This protein binds this small molecule.
Small molecule (SMILES): CC(=O)N[C@@H]1[C@@H](O)[C@H](O)[C@@H](CO)O[C@H]1O

Sequence of chain 1.C:
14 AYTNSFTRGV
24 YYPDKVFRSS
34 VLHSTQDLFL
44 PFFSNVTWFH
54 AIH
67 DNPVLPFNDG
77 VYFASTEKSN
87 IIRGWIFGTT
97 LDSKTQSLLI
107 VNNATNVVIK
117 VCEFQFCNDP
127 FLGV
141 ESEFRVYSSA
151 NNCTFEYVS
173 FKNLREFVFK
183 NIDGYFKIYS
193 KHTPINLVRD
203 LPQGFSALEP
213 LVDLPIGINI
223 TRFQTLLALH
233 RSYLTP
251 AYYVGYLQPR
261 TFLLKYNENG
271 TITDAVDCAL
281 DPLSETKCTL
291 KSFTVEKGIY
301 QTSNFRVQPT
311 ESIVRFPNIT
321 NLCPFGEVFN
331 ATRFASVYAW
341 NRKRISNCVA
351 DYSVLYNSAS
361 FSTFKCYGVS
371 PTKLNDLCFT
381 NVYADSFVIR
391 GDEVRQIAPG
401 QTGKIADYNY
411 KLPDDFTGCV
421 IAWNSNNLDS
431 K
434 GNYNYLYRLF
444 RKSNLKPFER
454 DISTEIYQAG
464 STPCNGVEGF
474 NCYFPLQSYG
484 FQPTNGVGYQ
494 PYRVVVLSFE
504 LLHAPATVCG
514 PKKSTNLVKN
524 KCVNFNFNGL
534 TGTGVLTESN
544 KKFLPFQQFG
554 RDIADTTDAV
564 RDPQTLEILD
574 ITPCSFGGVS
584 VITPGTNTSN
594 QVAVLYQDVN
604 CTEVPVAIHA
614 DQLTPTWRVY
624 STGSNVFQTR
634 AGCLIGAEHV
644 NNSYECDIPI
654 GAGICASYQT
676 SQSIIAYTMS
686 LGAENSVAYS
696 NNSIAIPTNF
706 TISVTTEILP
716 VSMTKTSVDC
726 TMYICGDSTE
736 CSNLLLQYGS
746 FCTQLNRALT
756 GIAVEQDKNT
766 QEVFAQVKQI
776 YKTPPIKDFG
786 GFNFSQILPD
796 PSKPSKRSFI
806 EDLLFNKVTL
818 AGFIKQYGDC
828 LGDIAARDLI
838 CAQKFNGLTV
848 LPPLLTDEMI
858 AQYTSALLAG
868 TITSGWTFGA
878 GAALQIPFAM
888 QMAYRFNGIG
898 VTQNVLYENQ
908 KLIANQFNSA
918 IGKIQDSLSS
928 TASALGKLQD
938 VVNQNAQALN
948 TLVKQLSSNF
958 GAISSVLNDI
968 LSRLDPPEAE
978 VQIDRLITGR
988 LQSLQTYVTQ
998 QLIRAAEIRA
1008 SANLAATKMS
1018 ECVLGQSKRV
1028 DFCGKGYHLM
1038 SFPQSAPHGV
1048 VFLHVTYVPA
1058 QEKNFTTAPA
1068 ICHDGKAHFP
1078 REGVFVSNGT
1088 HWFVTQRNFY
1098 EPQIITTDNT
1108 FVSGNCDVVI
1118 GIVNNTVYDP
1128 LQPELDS

Binding-site contacts:
Ligand atom N2 contacts residue ASN48 of chain 1.C at 2.9 Å (h-bond).
Ligand atom O5 contacts residue ASN48 of chain 1.C at 2.4 Å (h-bond).
Ligand atom C8 contacts residue ASN48 of chain 1.C at 4.5 Å.
Ligand atom C7 contacts residue PRO618 of chain 1.C at 4.1 Å (hydrophobic).
Ligand atom C5 contacts residue ASN48 of chain 1.C at 3.6 Å.
Ligand atom O7 contacts residue PRO618 of chain 1.C at 4.1 Å.
Ligand atom C1 contacts residue ASN48 of chain 1.C at 1.4 Å.
Ligand atom C7 contacts residue ASN48 of chain 1.C at 3.4 Å.
Ligand atom C8 contacts residue SER47 of chain 1.C at 4.4 Å.
Ligand atom C8 contacts residue PRO618 of chain 1.C at 3.7 Å (hydrophobic).
Ligand atom O7 contacts residue ASN48 of chain 1.C at 3.6 Å.
Ligand atom C2 contacts residue ASN48 of chain 1.C at 2.5 Å.
Ligand atom O6 contacts residue TYR15 of chain 1.C at 3.9 Å.
Ligand atom C3 contacts residue ASN48 of chain 1.C at 3.8 Å.
Ligand atom C4 contacts residue ASN48 of chain 1.C at 4.3 Å.
Ligand atom C8 contacts residue PHE46 of chain 1.C at 3.3 Å (hydrophobic).